This protein binds this small molecule.
Small molecule (SMILES): CC(C)C[C@@H](C=O)NC(=O)[C@H](Cc1ccccc1)NC(=O)[C@H](CCC(=O)O)NC(=O)[C@H](CC(C)C)NC(=O)[C@@H]1CCCN1C(=O)[C@@H](N)CC(N)=O

Sequence of chain 1.C:
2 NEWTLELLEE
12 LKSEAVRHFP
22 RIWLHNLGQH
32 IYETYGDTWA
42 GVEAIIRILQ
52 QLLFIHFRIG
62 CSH

Binding-site contacts:
Ligand atom CB contacts residue HIS26 of chain 1.C at 4.1 Å.
Ligand atom C contacts residue LYS13 of chain 1.C at 3.4 Å.
Ligand atom C contacts residue LEU9 of chain 1.C at 3.9 Å (hydrophobic).
Ligand atom C contacts residue HIS26 of chain 1.C at 4.1 Å.
Ligand atom CZ contacts residue LYS13 of chain 1.C at 3.6 Å.
Ligand atom C contacts residue ARG22 of chain 1.C at 3.5 Å.
Ligand atom N contacts residue HIS26 of chain 1.C at 3.4 Å (h-bond).
Ligand atom N contacts residue HIS26 of chain 1.C at 3.2 Å (h-bond).
Ligand atom O contacts residue LYS13 of chain 1.C at 2.7 Å (salt-bridge).
Ligand atom CD2 contacts residue ILE32 of chain 1.C at 3.8 Å (hydrophobic).
Ligand atom O contacts residue LEU9 of chain 1.C at 3.4 Å.
Ligand atom CB contacts residue HIS26 of chain 1.C at 4.1 Å.
Ligand atom CD1 contacts residue LEU25 of chain 1.C at 3.9 Å (hydrophobic).
Ligand atom CZ contacts residue LEU25 of chain 1.C at 4.0 Å (hydrophobic).
Ligand atom CE1 contacts residue LYS13 of chain 1.C at 3.6 Å.
Ligand atom CD2 contacts residue LEU25 of chain 1.C at 3.5 Å (hydrophobic).
Ligand atom CE2 contacts residue LEU25 of chain 1.C at 3.5 Å (hydrophobic).
Ligand atom C contacts residue LYS13 of chain 1.C at 3.7 Å.
Ligand atom O contacts residue LYS13 of chain 1.C at 3.5 Å (salt-bridge).
Ligand atom CD1 contacts residue TYR33 of chain 1.C at 3.6 Å (hydrophobic).
Ligand atom CD2 contacts residue HIS26 of chain 1.C at 3.8 Å.
Ligand atom CA contacts residue LEU9 of chain 1.C at 4.0 Å (hydrophobic).
Ligand atom O contacts residue LYS13 of chain 1.C at 2.5 Å (salt-bridge).
Ligand atom CA contacts residue LYS13 of chain 1.C at 3.9 Å.
Ligand atom CB contacts residue ARG22 of chain 1.C at 4.0 Å.
Ligand atom CD1 contacts residue GLY29 of chain 1.C at 3.9 Å.
Ligand atom O contacts residue ARG22 of chain 1.C at 2.9 Å (salt-bridge).
Ligand atom O contacts residue GLY29 of chain 1.C at 3.4 Å.
Ligand atom CZ contacts residue LEU50 of chain 1.C at 4.0 Å (hydrophobic).
Ligand atom CE1 contacts residue LEU25 of chain 1.C at 3.9 Å (hydrophobic).
Ligand atom CB contacts residue GLY29 of chain 1.C at 3.9 Å.
Ligand atom CG contacts residue LEU25 of chain 1.C at 3.9 Å (hydrophobic).
Ligand atom CB contacts residue LEU9 of chain 1.C at 3.6 Å (hydrophobic).
Ligand atom CD2 contacts residue GLY42 of chain 1.C at 4.1 Å.
Ligand atom O contacts residue ARG22 of chain 1.C at 3.8 Å.
Ligand atom CE2 contacts residue LYS13 of chain 1.C at 4.0 Å.
Ligand atom N contacts residue LYS13 of chain 1.C at 3.8 Å.
Ligand atom CD2 contacts residue ILE46 of chain 1.C at 4.0 Å (hydrophobic).
Ligand atom CA contacts residue HIS26 of chain 1.C at 3.9 Å.
Ligand atom CD1 contacts residue ILE32 of chain 1.C at 3.7 Å (hydrophobic).